Sequence of chain 1.H:
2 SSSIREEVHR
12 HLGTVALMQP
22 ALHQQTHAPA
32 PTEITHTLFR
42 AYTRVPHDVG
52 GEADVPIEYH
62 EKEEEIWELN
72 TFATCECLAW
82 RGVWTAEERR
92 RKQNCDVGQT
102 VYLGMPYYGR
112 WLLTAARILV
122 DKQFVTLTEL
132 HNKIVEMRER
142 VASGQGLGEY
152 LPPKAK

Sequence of chain 1.E:
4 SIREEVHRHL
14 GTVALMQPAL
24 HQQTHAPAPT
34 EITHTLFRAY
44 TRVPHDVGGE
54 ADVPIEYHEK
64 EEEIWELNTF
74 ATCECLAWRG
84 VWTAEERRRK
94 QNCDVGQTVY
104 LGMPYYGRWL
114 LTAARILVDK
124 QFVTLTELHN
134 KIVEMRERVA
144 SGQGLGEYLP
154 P

The protein below binds the small molecule below.
Small molecule (SMILES): OC[C@H]1O[C@](O)(CO)[C@@H](O)[C@@H]1O

Binding-site contacts:
Ligand atom C6 contacts residue ASP97 of chain 1.E at 3.6 Å.
Ligand atom C6 contacts residue ARG118 of chain 1.H at 2.8 Å.
Ligand atom O6 contacts residue PHE52 of chain 1.D at 3.5 Å.
Ligand atom O1 contacts residue TYR43 of chain 1.E at 4.5 Å.
Ligand atom O3 contacts residue PRO47 of chain 1.E at 3.7 Å.
Ligand atom O4 contacts residue ARG45 of chain 1.E at 3.7 Å.
Ligand atom O4 contacts residue CYS96 of chain 1.E at 4.2 Å.
Ligand atom O3 contacts residue ARG45 of chain 1.E at 4.3 Å.
Ligand atom C6 contacts residue PHE52 of chain 1.D at 3.9 Å (hydrophobic).
Ligand atom O4 contacts residue VAL46 of chain 1.E at 4.4 Å.
Ligand atom O3 contacts residue CYS96 of chain 1.E at 3.5 Å (h-bond).
Ligand atom C5 contacts residue ARG118 of chain 1.H at 4.1 Å.
Ligand atom O2 contacts residue ASP97 of chain 1.E at 3.5 Å (salt-bridge).
Ligand atom C4 contacts residue CYS96 of chain 1.E at 3.8 Å (hydrophobic).
Ligand atom C1 contacts residue VAL102 of chain 1.H at 3.5 Å (hydrophobic).
Ligand atom O1 contacts residue VAL102 of chain 1.H at 2.9 Å.
Ligand atom O6 contacts residue ASP97 of chain 1.E at 4.4 Å.
Ligand atom C5 contacts residue PHE52 of chain 1.D at 3.9 Å (hydrophobic).
Ligand atom O4 contacts residue PHE52 of chain 1.D at 4.2 Å.
Ligand atom O1 contacts residue VAL98 of chain 1.H at 4.0 Å.
Ligand atom O2 contacts residue VAL98 of chain 1.H at 3.4 Å (h-bond).
Ligand atom O6 contacts residue ARG118 of chain 1.H at 2.6 Å (salt-bridge).
Ligand atom C1 contacts residue VAL98 of chain 1.H at 2.9 Å (hydrophobic).
Ligand atom O3 contacts residue GLY99 of chain 1.E at 3.8 Å.
Ligand atom O4 contacts residue PRO47 of chain 1.E at 4.1 Å.
Ligand atom O2 contacts residue ASP97 of chain 1.H at 3.5 Å (salt-bridge).
Ligand atom C2 contacts residue VAL98 of chain 1.H at 3.8 Å (hydrophobic).
Ligand atom C3 contacts residue CYS96 of chain 1.E at 4.2 Å (hydrophobic).

Sequence of chain 1.D:
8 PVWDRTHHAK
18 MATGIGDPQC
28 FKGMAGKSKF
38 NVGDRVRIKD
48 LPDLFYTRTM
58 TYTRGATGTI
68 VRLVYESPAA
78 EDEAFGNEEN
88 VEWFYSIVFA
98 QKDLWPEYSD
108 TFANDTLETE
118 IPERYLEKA